Sequence of chain 1.C:
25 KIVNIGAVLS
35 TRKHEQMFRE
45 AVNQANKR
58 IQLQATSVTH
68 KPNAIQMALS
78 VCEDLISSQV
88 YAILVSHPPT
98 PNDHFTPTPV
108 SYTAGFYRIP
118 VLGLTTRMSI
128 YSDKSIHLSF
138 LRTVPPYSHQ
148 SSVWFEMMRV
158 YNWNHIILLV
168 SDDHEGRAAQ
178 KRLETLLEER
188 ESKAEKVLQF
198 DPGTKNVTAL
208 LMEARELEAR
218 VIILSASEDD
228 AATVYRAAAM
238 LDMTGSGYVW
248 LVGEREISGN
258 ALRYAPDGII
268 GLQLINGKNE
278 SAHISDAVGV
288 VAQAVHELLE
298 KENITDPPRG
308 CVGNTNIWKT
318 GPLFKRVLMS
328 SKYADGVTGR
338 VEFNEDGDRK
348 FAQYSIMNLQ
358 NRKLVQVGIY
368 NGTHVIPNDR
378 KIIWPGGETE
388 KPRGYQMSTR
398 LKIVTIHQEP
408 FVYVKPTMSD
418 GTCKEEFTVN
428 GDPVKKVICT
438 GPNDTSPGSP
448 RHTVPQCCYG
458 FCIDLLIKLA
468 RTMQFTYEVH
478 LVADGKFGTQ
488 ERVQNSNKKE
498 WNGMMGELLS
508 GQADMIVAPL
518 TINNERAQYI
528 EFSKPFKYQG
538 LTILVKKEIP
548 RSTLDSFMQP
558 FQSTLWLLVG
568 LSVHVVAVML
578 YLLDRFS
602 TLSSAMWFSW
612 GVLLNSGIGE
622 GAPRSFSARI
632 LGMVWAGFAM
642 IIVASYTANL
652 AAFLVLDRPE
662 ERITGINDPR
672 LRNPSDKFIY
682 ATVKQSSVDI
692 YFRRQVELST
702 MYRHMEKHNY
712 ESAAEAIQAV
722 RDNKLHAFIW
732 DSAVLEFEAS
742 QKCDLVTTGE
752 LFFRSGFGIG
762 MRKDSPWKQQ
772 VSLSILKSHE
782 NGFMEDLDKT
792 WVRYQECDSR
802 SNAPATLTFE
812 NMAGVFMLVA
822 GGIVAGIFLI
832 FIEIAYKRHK

The small molecule below binds the protein below.
Small molecule (SMILES): CC(=O)N[C@@H]1[C@@H](O)[C@H](O)[C@@H](CO)O[C@H]1O

Binding-site contacts:
Ligand atom C3 contacts residue ASN203 of chain 1.C at 3.8 Å.
Ligand atom O5 contacts residue ASN203 of chain 1.C at 2.5 Å (h-bond).
Ligand atom C5 contacts residue ASN203 of chain 1.C at 3.7 Å.
Ligand atom C1 contacts residue ASN203 of chain 1.C at 1.4 Å.
Ligand atom C2 contacts residue THR205 of chain 1.C at 4.5 Å.
Ligand atom C7 contacts residue ASN203 of chain 1.C at 4.0 Å.
Ligand atom N2 contacts residue THR205 of chain 1.C at 3.8 Å.
Ligand atom C4 contacts residue ASN203 of chain 1.C at 4.3 Å.
Ligand atom N2 contacts residue ASN203 of chain 1.C at 2.8 Å (h-bond).
Ligand atom C2 contacts residue ASN203 of chain 1.C at 2.5 Å.
Ligand atom C1 contacts residue THR205 of chain 1.C at 4.1 Å.